Binding-site contacts:
Ligand atom O6 contacts residue SER25 of chain 1.E at 4.2 Å.
Ligand atom O5 contacts residue SER25 of chain 1.E at 4.2 Å.
Ligand atom C5 contacts residue SER25 of chain 1.E at 4.1 Å.
Ligand atom O5 contacts residue ASN23 of chain 1.E at 2.3 Å (h-bond).
Ligand atom N2 contacts residue ASN23 of chain 1.E at 3.0 Å (h-bond).
Ligand atom O5 contacts residue GLN26 of chain 1.E at 3.3 Å (h-bond).
Ligand atom C7 contacts residue ASN23 of chain 1.E at 3.6 Å.
Ligand atom C1 contacts residue ASN23 of chain 1.E at 1.4 Å.
Ligand atom C4 contacts residue ASN23 of chain 1.E at 4.2 Å.
Ligand atom C1 contacts residue SER25 of chain 1.E at 4.0 Å.
Ligand atom C6 contacts residue GLN26 of chain 1.E at 3.5 Å.
Ligand atom C5 contacts residue ASN23 of chain 1.E at 3.5 Å.
Ligand atom C8 contacts residue ASN23 of chain 1.E at 4.0 Å.
Ligand atom O7 contacts residue ASN23 of chain 1.E at 4.1 Å.
Ligand atom C1 contacts residue GLN26 of chain 1.E at 4.0 Å.
Ligand atom C5 contacts residue GLN26 of chain 1.E at 4.1 Å.
Ligand atom C2 contacts residue ASN23 of chain 1.E at 2.4 Å.
Ligand atom C3 contacts residue ASN23 of chain 1.E at 3.8 Å.
Ligand atom O6 contacts residue GLN26 of chain 1.E at 2.9 Å (h-bond).

Sequence of chain 1.E:
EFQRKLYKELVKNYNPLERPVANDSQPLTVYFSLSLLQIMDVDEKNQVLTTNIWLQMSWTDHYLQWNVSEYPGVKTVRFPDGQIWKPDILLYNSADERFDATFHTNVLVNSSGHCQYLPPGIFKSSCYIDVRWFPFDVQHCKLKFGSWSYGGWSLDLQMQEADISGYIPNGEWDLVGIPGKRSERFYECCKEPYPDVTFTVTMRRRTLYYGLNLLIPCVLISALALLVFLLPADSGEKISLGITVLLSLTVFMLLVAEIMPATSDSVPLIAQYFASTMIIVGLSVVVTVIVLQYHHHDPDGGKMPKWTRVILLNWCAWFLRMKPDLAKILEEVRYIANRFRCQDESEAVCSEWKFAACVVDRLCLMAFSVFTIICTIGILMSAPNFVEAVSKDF

A small-molecule ligand and the protein it binds are described below.
Small molecule (SMILES): CC(=O)N[C@H]1[C@H](O[C@H]2[C@H](O)[C@@H](NC(C)=O)CO[C@@H]2CO)O[C@H](CO)[C@@H](O)[C@@H]1O